Binding-site contacts:
Ligand atom O4P contacts residue ARG243 of chain 1.B at 2.8 Å (salt-bridge).
Ligand atom P2 contacts residue TYR215 of chain 1.A at 3.7 Å.
Ligand atom C6 contacts residue TYR244 of chain 1.A at 3.5 Å (hydrophobic).
Ligand atom O3 contacts residue MET248 of chain 1.A at 2.9 Å (h-bond).
Ligand atom C4 contacts residue MET248 of chain 1.A at 3.8 Å (hydrophobic).
Ligand atom C1 contacts residue GLY122 of chain 1.A at 3.7 Å.
Ligand atom P2 contacts residue TYR264 of chain 1.A at 3.6 Å.
Ligand atom O1P contacts residue GLU97 of chain 1.A at 3.8 Å.
Ligand atom O3 contacts residue SER247 of chain 1.A at 3.6 Å.
Ligand atom O3 contacts residue ASP121 of chain 1.A at 2.8 Å (salt-bridge).
Ligand atom O6 contacts residue LYS274 of chain 1.A at 2.9 Å (salt-bridge).
Ligand atom O5P contacts residue ASN212 of chain 1.A at 3.0 Å (h-bond).
Ligand atom O1P contacts residue ASP121 of chain 1.A at 3.1 Å (salt-bridge).
Ligand atom C6 contacts residue GLY246 of chain 1.A at 3.8 Å.
Ligand atom O6 contacts residue TYR264 of chain 1.A at 3.4 Å.
Ligand atom P2 contacts residue ARG243 of chain 1.B at 3.9 Å.
Ligand atom O6P contacts residue TYR215 of chain 1.A at 2.7 Å (h-bond).
Ligand atom O1P contacts residue GLY122 of chain 1.A at 3.0 Å (h-bond).
Ligand atom O3P contacts residue MN1 of chain 1.C at 3.3 Å.
Ligand atom P2 contacts residue ASN212 of chain 1.A at 3.7 Å.
Ligand atom O3P contacts residue GLU97 of chain 1.A at 3.8 Å.
Ligand atom O5P contacts residue ARG243 of chain 1.B at 3.8 Å.
Ligand atom C6 contacts residue LYS274 of chain 1.A at 3.6 Å.
Ligand atom O6P contacts residue TYR264 of chain 1.A at 2.4 Å (h-bond).
Ligand atom C1 contacts residue ASP121 of chain 1.A at 3.6 Å.
Ligand atom O1P contacts residue MN1 of chain 1.C at 2.6 Å.
Ligand atom P2 contacts residue TYR244 of chain 1.A at 3.9 Å.
Ligand atom P1 contacts residue MN1 of chain 1.C at 3.5 Å.
Ligand atom C6 contacts residue TYR264 of chain 1.A at 3.9 Å (hydrophobic).
Ligand atom C2 contacts residue LYS274 of chain 1.A at 3.8 Å.
Ligand atom O3P contacts residue ARG276 of chain 1.A at 3.1 Å (salt-bridge).
Ligand atom O5P contacts residue TYR264 of chain 1.A at 3.8 Å.
Ligand atom O5P contacts residue TYR244 of chain 1.A at 2.6 Å (h-bond).
Ligand atom O5 contacts residue LYS274 of chain 1.A at 2.8 Å (salt-bridge).
Ligand atom C4 contacts residue GLY246 of chain 1.A at 3.5 Å.
Ligand atom O4 contacts residue MET248 of chain 1.A at 3.3 Å (h-bond).
Ligand atom C5 contacts residue LYS274 of chain 1.A at 3.4 Å.
Ligand atom O6P contacts residue LYS274 of chain 1.A at 3.9 Å.
Ligand atom O4P contacts residue ASN212 of chain 1.A at 3.8 Å.
Ligand atom C3 contacts residue MET248 of chain 1.A at 3.7 Å (hydrophobic).

Sequence of chain 1.A:
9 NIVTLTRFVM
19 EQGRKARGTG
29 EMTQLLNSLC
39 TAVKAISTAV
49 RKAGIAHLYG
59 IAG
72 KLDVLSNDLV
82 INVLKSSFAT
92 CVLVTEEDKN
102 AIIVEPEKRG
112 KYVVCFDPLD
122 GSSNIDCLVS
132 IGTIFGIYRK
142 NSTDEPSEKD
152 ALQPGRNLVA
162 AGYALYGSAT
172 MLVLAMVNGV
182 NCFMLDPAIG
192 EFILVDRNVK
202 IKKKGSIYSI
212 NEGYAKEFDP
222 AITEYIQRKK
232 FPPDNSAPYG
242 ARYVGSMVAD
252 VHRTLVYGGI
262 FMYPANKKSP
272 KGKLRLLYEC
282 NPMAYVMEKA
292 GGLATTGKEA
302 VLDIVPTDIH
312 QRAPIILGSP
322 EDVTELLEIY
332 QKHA

Sequence of chain 1.B:
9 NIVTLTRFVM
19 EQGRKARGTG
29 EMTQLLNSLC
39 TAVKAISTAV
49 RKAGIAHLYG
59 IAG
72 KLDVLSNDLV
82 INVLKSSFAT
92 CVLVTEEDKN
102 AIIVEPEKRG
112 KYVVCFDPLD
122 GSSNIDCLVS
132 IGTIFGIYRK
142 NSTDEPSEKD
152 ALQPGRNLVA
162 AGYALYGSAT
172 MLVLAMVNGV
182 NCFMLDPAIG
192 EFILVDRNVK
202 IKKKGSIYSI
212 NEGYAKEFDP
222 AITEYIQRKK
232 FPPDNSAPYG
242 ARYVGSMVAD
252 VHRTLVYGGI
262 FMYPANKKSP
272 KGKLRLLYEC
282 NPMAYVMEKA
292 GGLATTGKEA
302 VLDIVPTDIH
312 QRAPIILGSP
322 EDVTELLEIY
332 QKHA

This small molecule binds to this protein.
Small molecule (SMILES): O=P(O)(O)OC[C@@H]1O[C@H](COP(=O)(O)O)[C@@H](O)[C@@H]1O